Binding-site contacts:
Ligand atom N2 contacts residue THR77 of chain 1.B at 4.4 Å.
Ligand atom C8 contacts residue HIS74 of chain 1.B at 4.5 Å.
Ligand atom O5 contacts residue MET107 of chain 1.B at 4.4 Å.
Ligand atom C2 contacts residue ASN75 of chain 1.B at 2.5 Å.
Ligand atom C5 contacts residue ASN75 of chain 1.B at 3.6 Å.
Ligand atom C8 contacts residue ASN75 of chain 1.B at 3.3 Å.
Ligand atom O5 contacts residue ASN75 of chain 1.B at 2.3 Å (h-bond).
Ligand atom C7 contacts residue ASN75 of chain 1.B at 3.5 Å.
Ligand atom C3 contacts residue ASN75 of chain 1.B at 3.8 Å.
Ligand atom O7 contacts residue HIS74 of chain 1.B at 3.8 Å.
Ligand atom N2 contacts residue ASN75 of chain 1.B at 2.9 Å (h-bond).
Ligand atom C4 contacts residue ASN75 of chain 1.B at 4.2 Å.
Ligand atom C1 contacts residue ASN75 of chain 1.B at 1.4 Å.
Ligand atom O7 contacts residue ASN75 of chain 1.B at 3.4 Å (h-bond).
Ligand atom C1 contacts residue THR77 of chain 1.B at 3.9 Å.

The small molecule below binds the protein below.
Small molecule (SMILES): CC(=O)N[C@@H]1[C@@H](O)[C@H](O)[C@@H](CO)O[C@H]1O

Sequence of chain 1.B:
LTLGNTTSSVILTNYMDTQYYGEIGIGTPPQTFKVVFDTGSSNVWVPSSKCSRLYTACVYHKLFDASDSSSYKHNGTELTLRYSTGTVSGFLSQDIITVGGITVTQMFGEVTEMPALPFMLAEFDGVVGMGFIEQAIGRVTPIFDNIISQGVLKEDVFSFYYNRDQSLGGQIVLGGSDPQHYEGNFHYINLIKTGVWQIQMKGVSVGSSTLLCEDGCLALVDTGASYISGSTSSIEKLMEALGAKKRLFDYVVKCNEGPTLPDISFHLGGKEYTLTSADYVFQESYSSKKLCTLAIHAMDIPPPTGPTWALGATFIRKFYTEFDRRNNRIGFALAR